Sequence of chain 1.A:
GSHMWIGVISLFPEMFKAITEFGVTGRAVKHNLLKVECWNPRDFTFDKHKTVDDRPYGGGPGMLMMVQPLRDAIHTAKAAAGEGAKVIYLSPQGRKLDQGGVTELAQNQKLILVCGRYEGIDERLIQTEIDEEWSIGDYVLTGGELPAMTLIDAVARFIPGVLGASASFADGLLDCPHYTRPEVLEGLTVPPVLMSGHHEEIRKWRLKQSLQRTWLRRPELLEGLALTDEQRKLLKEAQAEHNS

Sequence of chain 2.A:
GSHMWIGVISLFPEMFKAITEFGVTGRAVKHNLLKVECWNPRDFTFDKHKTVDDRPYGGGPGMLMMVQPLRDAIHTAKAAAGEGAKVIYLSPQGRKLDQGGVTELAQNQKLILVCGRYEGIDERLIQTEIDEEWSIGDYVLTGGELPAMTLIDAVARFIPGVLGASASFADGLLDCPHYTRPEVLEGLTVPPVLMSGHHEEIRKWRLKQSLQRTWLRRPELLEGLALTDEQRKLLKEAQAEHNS

The small molecule below binds the protein below.
Small molecule (SMILES): Cc1cccc(C(=O)NCCC2(CNc3ccc(C(N)=O)cn3)CCCCC2)c1

Binding-site contacts:
Ligand atom C28 contacts residue TYR106 of chain 1.A at 3.2 Å (hydrophobic).
Ligand atom N15 contacts residue LEU158 of chain 1.A at 2.9 Å (h-bond).
Ligand atom C17 contacts residue LEU107 of chain 1.A at 3.7 Å (hydrophobic).
Ligand atom N21 contacts residue LEU158 of chain 1.A at 2.9 Å (h-bond).
Ligand atom C14 contacts residue GLY160 of chain 1.A at 3.7 Å.
Ligand atom C18 contacts residue PRO109 of chain 1.A at 3.8 Å (hydrophobic).
Ligand atom C2 contacts residue GLN110 of chain 1.A at 3.8 Å.
Ligand atom C1 contacts residue ALA184 of chain 2.A at 3.5 Å (hydrophobic).
Ligand atom O24 contacts residue ILE153 of chain 1.A at 2.9 Å (h-bond).
Ligand atom C7 contacts residue ASP197 of chain 2.A at 3.7 Å.
Ligand atom C1 contacts residue GLN110 of chain 1.A at 3.6 Å.
Ligand atom N23 contacts residue SER152 of chain 1.A at 3.3 Å (h-bond).
Ligand atom C18 contacts residue LEU107 of chain 1.A at 3.7 Å (hydrophobic).
Ligand atom C8 contacts residue ASP197 of chain 2.A at 3.6 Å.
Ligand atom C20 contacts residue PRO109 of chain 1.A at 3.5 Å (hydrophobic).
Ligand atom O24 contacts residue SER152 of chain 1.A at 3.5 Å.
Ligand atom O9 contacts residue GLN110 of chain 1.A at 3.0 Å (h-bond).
Ligand atom C20 contacts residue TYR156 of chain 1.A at 3.3 Å (hydrophobic).
Ligand atom C5 contacts residue ASP197 of chain 2.A at 3.6 Å.
Ligand atom N23 contacts residue GLY154 of chain 1.A at 2.9 Å (h-bond).
Ligand atom N15 contacts residue GLY160 of chain 1.A at 3.7 Å.
Ligand atom O24 contacts residue PRO164 of chain 1.A at 3.8 Å.
Ligand atom C18 contacts residue SER108 of chain 1.A at 3.4 Å.
Ligand atom C25 contacts residue TYR135 of chain 1.A at 3.3 Å (hydrophobic).
Ligand atom C19 contacts residue PRO109 of chain 1.A at 3.6 Å (hydrophobic).
Ligand atom C7 contacts residue GLN110 of chain 1.A at 3.4 Å.
Ligand atom C27 contacts residue GLY133 of chain 1.A at 3.7 Å.
Ligand atom C26 contacts residue GLY133 of chain 1.A at 3.3 Å.
Ligand atom C11 contacts residue GLU136 of chain 1.A at 3.7 Å.
Ligand atom C28 contacts residue LEU107 of chain 1.A at 3.3 Å (hydrophobic).
Ligand atom C26 contacts residue ARG134 of chain 1.A at 3.6 Å.
Ligand atom N23 contacts residue TYR156 of chain 1.A at 3.2 Å (h-bond).
Ligand atom C18 contacts residue PRO164 of chain 1.A at 3.5 Å (hydrophobic).
Ligand atom C20 contacts residue LEU158 of chain 1.A at 3.6 Å (hydrophobic).
Ligand atom C19 contacts residue PRO164 of chain 1.A at 3.8 Å (hydrophobic).
Ligand atom C27 contacts residue TYR106 of chain 1.A at 2.8 Å (hydrophobic).
Ligand atom C1 contacts residue LEU195 of chain 2.A at 3.5 Å (hydrophobic).
Ligand atom C22 contacts residue ILE153 of chain 1.A at 3.8 Å (hydrophobic).
Ligand atom O9 contacts residue PRO109 of chain 1.A at 3.4 Å.
Ligand atom C6 contacts residue ASP197 of chain 2.A at 3.6 Å.